The protein below binds the small molecule below.
Small molecule (SMILES): CC(=O)N[C@@H]1[C@@H](O)[C@H](O)[C@@H](CO)O[C@H]1O

Sequence of chain 1.A:
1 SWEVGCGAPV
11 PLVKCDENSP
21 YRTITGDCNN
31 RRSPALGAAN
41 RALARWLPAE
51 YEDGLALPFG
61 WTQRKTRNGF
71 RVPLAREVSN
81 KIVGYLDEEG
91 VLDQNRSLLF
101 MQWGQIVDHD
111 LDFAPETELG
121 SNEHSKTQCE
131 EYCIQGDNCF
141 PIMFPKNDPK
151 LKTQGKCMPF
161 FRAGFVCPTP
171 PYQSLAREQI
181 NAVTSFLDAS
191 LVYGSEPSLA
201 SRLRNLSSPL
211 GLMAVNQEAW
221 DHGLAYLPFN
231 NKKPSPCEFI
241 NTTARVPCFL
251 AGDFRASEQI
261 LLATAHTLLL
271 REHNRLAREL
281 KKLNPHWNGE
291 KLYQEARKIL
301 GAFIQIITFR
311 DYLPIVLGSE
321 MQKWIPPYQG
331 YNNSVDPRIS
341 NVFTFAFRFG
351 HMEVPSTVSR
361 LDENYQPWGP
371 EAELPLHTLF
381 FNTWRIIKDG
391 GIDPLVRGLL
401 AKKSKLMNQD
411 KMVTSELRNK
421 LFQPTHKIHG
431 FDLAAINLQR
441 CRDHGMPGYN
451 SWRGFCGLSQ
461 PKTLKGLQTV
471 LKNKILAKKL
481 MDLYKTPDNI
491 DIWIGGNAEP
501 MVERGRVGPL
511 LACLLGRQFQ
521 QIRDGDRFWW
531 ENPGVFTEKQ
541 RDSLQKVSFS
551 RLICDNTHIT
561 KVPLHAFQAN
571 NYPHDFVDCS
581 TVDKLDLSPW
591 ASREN

Binding-site contacts:
Ligand atom C2 contacts residue GLN217 of chain 1.A at 4.4 Å.
Ligand atom C8 contacts residue GLN217 of chain 1.A at 3.8 Å.
Ligand atom C7 contacts residue ASN205 of chain 1.A at 3.3 Å.
Ligand atom O3 contacts residue GLN217 of chain 1.A at 3.5 Å (h-bond).
Ligand atom O5 contacts residue ASN205 of chain 1.A at 2.2 Å (h-bond).
Ligand atom O7 contacts residue ASN205 of chain 1.A at 3.2 Å (h-bond).
Ligand atom O5 contacts residue SER208 of chain 1.A at 2.9 Å (h-bond).
Ligand atom O7 contacts residue MET213 of chain 1.A at 4.4 Å.
Ligand atom O6 contacts residue SER208 of chain 1.A at 4.4 Å.
Ligand atom C1 contacts residue SER207 of chain 1.A at 4.5 Å.
Ligand atom O7 contacts residue GLN217 of chain 1.A at 3.5 Å (h-bond).
Ligand atom C4 contacts residue ASN205 of chain 1.A at 4.1 Å.
Ligand atom C5 contacts residue SER208 of chain 1.A at 3.5 Å.
Ligand atom O5 contacts residue LEU212 of chain 1.A at 4.1 Å.
Ligand atom C7 contacts residue GLN217 of chain 1.A at 3.5 Å.
Ligand atom C2 contacts residue ASN205 of chain 1.A at 2.4 Å.
Ligand atom N2 contacts residue ASN205 of chain 1.A at 3.0 Å (h-bond).
Ligand atom O7 contacts residue ALA214 of chain 1.A at 3.5 Å.
Ligand atom N2 contacts residue GLN217 of chain 1.A at 3.9 Å.
Ligand atom C1 contacts residue ASN205 of chain 1.A at 1.4 Å.
Ligand atom C1 contacts residue SER208 of chain 1.A at 3.6 Å.
Ligand atom O7 contacts residue VAL215 of chain 1.A at 3.1 Å (h-bond).
Ligand atom C8 contacts residue VAL215 of chain 1.A at 3.8 Å (hydrophobic).
Ligand atom O6 contacts residue LEU210 of chain 1.A at 4.3 Å.
Ligand atom C7 contacts residue VAL215 of chain 1.A at 4.0 Å (hydrophobic).
Ligand atom C3 contacts residue ASN205 of chain 1.A at 3.7 Å.
Ligand atom C7 contacts residue ALA214 of chain 1.A at 4.2 Å (hydrophobic).
Ligand atom C8 contacts residue ALA214 of chain 1.A at 4.0 Å (hydrophobic).
Ligand atom C5 contacts residue ASN205 of chain 1.A at 3.5 Å.
Ligand atom C6 contacts residue ASN205 of chain 1.A at 4.5 Å.
Ligand atom C6 contacts residue LEU210 of chain 1.A at 4.2 Å (hydrophobic).
Ligand atom C6 contacts residue SER208 of chain 1.A at 3.3 Å.